Binding-site contacts:
Ligand atom C2 contacts residue ASN307 of chain 2.E at 2.5 Å.
Ligand atom O5 contacts residue ASN307 of chain 2.E at 2.3 Å (h-bond).
Ligand atom C4 contacts residue ASN307 of chain 2.E at 4.2 Å.
Ligand atom C8 contacts residue ASN307 of chain 2.E at 4.5 Å.
Ligand atom C8 contacts residue PRO305 of chain 2.E at 2.9 Å (hydrophobic).
Ligand atom C3 contacts residue ASN307 of chain 2.E at 3.8 Å.
Ligand atom C7 contacts residue PRO305 of chain 2.E at 4.3 Å (hydrophobic).
Ligand atom C7 contacts residue ASN307 of chain 2.E at 4.1 Å.
Ligand atom O6 contacts residue GLN328 of chain 2.E at 4.3 Å.
Ligand atom C5 contacts residue ASN307 of chain 2.E at 3.6 Å.
Ligand atom C8 contacts residue ILE306 of chain 2.E at 3.7 Å (hydrophobic).
Ligand atom N2 contacts residue ASN307 of chain 2.E at 3.0 Å (h-bond).
Ligand atom C1 contacts residue ASN307 of chain 2.E at 1.4 Å.

The protein below binds the small molecule below.
Small molecule (SMILES): CC(=O)N[C@H]1[C@H](O[C@H]2[C@H](O)[C@@H](NC(C)=O)CO[C@@H]2CO[C@@H]2O[C@@H](C)[C@@H](O)[C@@H](O)[C@@H]2O)O[C@H](CO)[C@@H](O[C@@H]2O[C@H](CO)[C@@H](O)[C@H](O)[C@@H]2O)[C@@H]1O

Sequence of chain 2.E:
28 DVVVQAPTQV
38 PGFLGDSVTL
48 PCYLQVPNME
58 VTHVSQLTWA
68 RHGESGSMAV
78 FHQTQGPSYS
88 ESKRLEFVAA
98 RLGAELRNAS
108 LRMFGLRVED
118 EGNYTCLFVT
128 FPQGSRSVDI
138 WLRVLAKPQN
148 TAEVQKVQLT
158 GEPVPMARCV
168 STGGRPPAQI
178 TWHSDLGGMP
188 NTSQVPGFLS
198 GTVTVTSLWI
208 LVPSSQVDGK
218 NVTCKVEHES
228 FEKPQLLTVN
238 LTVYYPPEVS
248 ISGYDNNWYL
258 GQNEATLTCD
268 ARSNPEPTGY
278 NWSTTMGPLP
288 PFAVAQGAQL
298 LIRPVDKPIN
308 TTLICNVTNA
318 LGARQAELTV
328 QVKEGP